Sequence of chain 1.D:
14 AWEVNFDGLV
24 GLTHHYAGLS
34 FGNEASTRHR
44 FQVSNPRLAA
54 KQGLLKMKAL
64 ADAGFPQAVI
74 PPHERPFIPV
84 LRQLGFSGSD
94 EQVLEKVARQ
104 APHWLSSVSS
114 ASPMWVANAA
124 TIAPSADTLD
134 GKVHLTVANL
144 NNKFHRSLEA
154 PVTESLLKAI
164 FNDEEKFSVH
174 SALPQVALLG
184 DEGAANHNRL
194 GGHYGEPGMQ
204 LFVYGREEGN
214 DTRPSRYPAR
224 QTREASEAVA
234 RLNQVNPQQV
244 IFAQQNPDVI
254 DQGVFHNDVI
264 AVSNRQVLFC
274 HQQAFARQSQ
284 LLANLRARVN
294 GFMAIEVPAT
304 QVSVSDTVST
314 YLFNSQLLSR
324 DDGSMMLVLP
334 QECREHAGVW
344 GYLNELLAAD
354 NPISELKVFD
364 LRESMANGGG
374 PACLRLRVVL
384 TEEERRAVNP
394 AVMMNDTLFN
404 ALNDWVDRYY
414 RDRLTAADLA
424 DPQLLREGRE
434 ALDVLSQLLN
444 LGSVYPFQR

The small molecule below binds the protein below.
Small molecule (SMILES): NCCC[C@H](NC(=O)CCC(=O)O)C(=O)O

Binding-site contacts:
Ligand atom OXT contacts residue SER33 of chain 1.D at 3.2 Å (h-bond).
Ligand atom NE contacts residue HIS259 of chain 1.D at 3.5 Å (h-bond).
Ligand atom CV contacts residue TRP118 of chain 1.D at 3.4 Å (hydrophobic).
Ligand atom CB contacts residue TRP118 of chain 1.D at 3.6 Å (hydrophobic).
Ligand atom OD1 contacts residue LEU32 of chain 1.D at 2.8 Å (h-bond).
Ligand atom OXT contacts residue HIS148 of chain 1.D at 2.9 Å (h-bond).
Ligand atom OD2 contacts residue ALA30 of chain 1.D at 3.0 Å (h-bond).
Ligand atom CA contacts residue ASN36 of chain 1.D at 3.7 Å.
Ligand atom CX contacts residue ASN370 of chain 1.D at 3.6 Å.
Ligand atom N contacts residue ASN36 of chain 1.D at 3.3 Å (h-bond).
Ligand atom OD2 contacts residue HIS28 of chain 1.D at 3.4 Å (h-bond).
Ligand atom CD contacts residue GLY371 of chain 1.D at 3.4 Å.
Ligand atom CW contacts residue SER39 of chain 1.D at 3.5 Å.
Ligand atom O2 contacts residue SER33 of chain 1.D at 2.8 Å (h-bond).
Ligand atom O2 contacts residue ASN36 of chain 1.D at 3.1 Å (h-bond).
Ligand atom CA contacts residue TRP118 of chain 1.D at 3.4 Å (hydrophobic).
Ligand atom O contacts residue ARG223 of chain 1.D at 2.9 Å (salt-bridge).
Ligand atom CD contacts residue CYS376 of chain 1.D at 3.2 Å (hydrophobic).
Ligand atom NE contacts residue ASN121 of chain 1.D at 3.2 Å (h-bond).
Ligand atom OD2 contacts residue ASN370 of chain 1.D at 3.4 Å (h-bond).
Ligand atom CY contacts residue SER39 of chain 1.D at 3.6 Å.
Ligand atom OD1 contacts residue GLY31 of chain 1.D at 3.1 Å (h-bond).
Ligand atom C contacts residue SER33 of chain 1.D at 3.7 Å.
Ligand atom OD1 contacts residue ASN370 of chain 1.D at 3.6 Å (h-bond).
Ligand atom OXT contacts residue TRP118 of chain 1.D at 3.5 Å.
Ligand atom NE contacts residue CYS376 of chain 1.D at 2.9 Å (h-bond).
Ligand atom CW contacts residue ASN370 of chain 1.D at 3.6 Å.
Ligand atom CB contacts residue ASN36 of chain 1.D at 3.6 Å.
Ligand atom O2 contacts residue ARG223 of chain 1.D at 2.9 Å (salt-bridge).
Ligand atom CG contacts residue ARG149 of chain 1.D at 3.5 Å.
Ligand atom OD1 contacts residue SER39 of chain 1.D at 2.5 Å (h-bond).
Ligand atom N contacts residue TRP118 of chain 1.D at 3.2 Å.
Ligand atom CY contacts residue ASN370 of chain 1.D at 3.2 Å.
Ligand atom CD contacts residue PHE258 of chain 1.D at 3.5 Å (hydrophobic).
Ligand atom C contacts residue ARG223 of chain 1.D at 3.7 Å.
Ligand atom CB contacts residue ASN370 of chain 1.D at 3.7 Å.
Ligand atom N contacts residue ASN370 of chain 1.D at 3.0 Å (h-bond).
Ligand atom O contacts residue ARG149 of chain 1.D at 3.0 Å (salt-bridge).
Ligand atom CV contacts residue SER33 of chain 1.D at 3.3 Å.
Ligand atom CW contacts residue SER33 of chain 1.D at 3.5 Å.